The protein below binds the small molecule below.
Small molecule (SMILES): CC(=O)N[C@@H]1[C@@H](O)[C@H](O)[C@@H](CO)O[C@H]1O

Binding-site contacts:
Ligand atom C3 contacts residue ASN31 of chain 1.F at 3.5 Å.
Ligand atom N2 contacts residue ASN31 of chain 1.F at 2.8 Å (h-bond).
Ligand atom C7 contacts residue ASN31 of chain 1.F at 3.3 Å.
Ligand atom O3 contacts residue ASN31 of chain 1.F at 4.4 Å.
Ligand atom O7 contacts residue LYS30 of chain 1.F at 4.1 Å.
Ligand atom C1 contacts residue ASN31 of chain 1.F at 1.4 Å.
Ligand atom O5 contacts residue ASN31 of chain 1.F at 2.4 Å (h-bond).
Ligand atom C5 contacts residue ASN31 of chain 1.F at 3.6 Å.
Ligand atom C4 contacts residue ASN31 of chain 1.F at 3.9 Å.
Ligand atom C2 contacts residue ASN31 of chain 1.F at 2.1 Å.
Ligand atom O7 contacts residue ASN31 of chain 1.F at 3.1 Å (h-bond).

Sequence of chain 1.F:
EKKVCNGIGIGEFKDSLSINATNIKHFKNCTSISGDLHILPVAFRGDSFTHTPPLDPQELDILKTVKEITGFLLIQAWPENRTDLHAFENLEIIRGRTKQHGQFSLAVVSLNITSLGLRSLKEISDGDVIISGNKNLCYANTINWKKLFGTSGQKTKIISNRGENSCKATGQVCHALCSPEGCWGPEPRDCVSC